The protein below binds the small molecule below.
Small molecule (SMILES): CC(=O)N[C@@H]1[C@@H](O)[C@H](O)[C@@H](CO)O[C@H]1O

Binding-site contacts:
Ligand atom O6 contacts residue ILE281 of chain 1.C at 4.2 Å.
Ligand atom C2 contacts residue ASN283 of chain 1.C at 2.6 Å.
Ligand atom O5 contacts residue ILE281 of chain 1.C at 3.9 Å.
Ligand atom C5 contacts residue ILE281 of chain 1.C at 4.0 Å (hydrophobic).
Ligand atom C6 contacts residue ILE281 of chain 1.C at 4.4 Å (hydrophobic).
Ligand atom O5 contacts residue ASN283 of chain 1.C at 2.2 Å (h-bond).
Ligand atom N2 contacts residue ASN283 of chain 1.C at 3.0 Å (h-bond).
Ligand atom C1 contacts residue ASN283 of chain 1.C at 1.4 Å.
Ligand atom C5 contacts residue ASN283 of chain 1.C at 3.5 Å.
Ligand atom C8 contacts residue ARG279 of chain 1.C at 4.1 Å.
Ligand atom C3 contacts residue ASN283 of chain 1.C at 3.9 Å.
Ligand atom C7 contacts residue ASN283 of chain 1.C at 3.6 Å.
Ligand atom C4 contacts residue ASN283 of chain 1.C at 4.3 Å.
Ligand atom C1 contacts residue ILE281 of chain 1.C at 4.1 Å (hydrophobic).
Ligand atom C8 contacts residue ASN283 of chain 1.C at 3.7 Å.
Ligand atom O7 contacts residue ASN283 of chain 1.C at 4.1 Å.

Sequence of chain 1.C:
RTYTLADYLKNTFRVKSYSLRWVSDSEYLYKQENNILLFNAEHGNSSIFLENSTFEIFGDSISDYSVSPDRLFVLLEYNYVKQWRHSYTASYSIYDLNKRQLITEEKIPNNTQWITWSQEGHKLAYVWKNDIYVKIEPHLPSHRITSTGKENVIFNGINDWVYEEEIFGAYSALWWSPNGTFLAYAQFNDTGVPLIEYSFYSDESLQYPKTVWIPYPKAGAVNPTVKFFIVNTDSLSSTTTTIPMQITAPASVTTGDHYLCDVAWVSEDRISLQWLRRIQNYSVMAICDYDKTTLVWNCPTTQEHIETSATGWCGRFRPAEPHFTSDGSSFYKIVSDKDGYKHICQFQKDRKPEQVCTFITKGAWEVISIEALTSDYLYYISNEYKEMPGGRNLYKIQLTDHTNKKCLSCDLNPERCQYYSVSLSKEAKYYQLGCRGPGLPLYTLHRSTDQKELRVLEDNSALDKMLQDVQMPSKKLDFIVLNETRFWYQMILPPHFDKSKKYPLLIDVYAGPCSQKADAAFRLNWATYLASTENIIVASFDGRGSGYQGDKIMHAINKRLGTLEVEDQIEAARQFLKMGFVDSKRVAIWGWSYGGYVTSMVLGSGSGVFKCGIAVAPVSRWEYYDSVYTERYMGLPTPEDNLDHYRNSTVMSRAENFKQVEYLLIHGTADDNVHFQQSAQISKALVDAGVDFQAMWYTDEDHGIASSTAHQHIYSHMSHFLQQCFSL